Binding-site contacts:
Ligand atom O2B contacts residue THR17 of chain 1.A at 2.8 Å (h-bond).
Ligand atom N1 contacts residue SER280 of chain 1.A at 2.7 Å (h-bond).
Ligand atom N3B contacts residue GLY15 of chain 1.A at 3.3 Å.
Ligand atom O3' contacts residue GLY206 of chain 1.A at 3.4 Å.
Ligand atom C8 contacts residue ARG277 of chain 1.A at 3.6 Å.
Ligand atom O2A contacts residue TYR18 of chain 1.A at 3.4 Å.
Ligand atom C5 contacts residue GLY344 of chain 1.A at 3.5 Å.
Ligand atom N9 contacts residue GLY344 of chain 1.A at 3.4 Å (h-bond).
Ligand atom C4' contacts residue GLY206 of chain 1.A at 3.5 Å.
Ligand atom O1A contacts residue GLY344 of chain 1.A at 2.9 Å (h-bond).
Ligand atom O2' contacts residue GLU273 of chain 1.A at 2.9 Å (salt-bridge).
Ligand atom N3B contacts residue THR17 of chain 1.A at 2.8 Å (h-bond).
Ligand atom O1A contacts residue GLY343 of chain 1.A at 3.2 Å.
Ligand atom N3B contacts residue TYR18 of chain 1.A at 2.7 Å (h-bond).
Ligand atom PB contacts residue THR17 of chain 1.A at 3.2 Å.
Ligand atom O2A contacts residue ASP371 of chain 1.A at 3.3 Å.
Ligand atom O3' contacts residue GOL1 of chain 1.G at 2.4 Å (h-bond).
Ligand atom C5' contacts residue TYR18 of chain 1.A at 3.6 Å (hydrophobic).
Ligand atom N7 contacts residue ARG347 of chain 1.A at 3.4 Å (salt-bridge).
Ligand atom O1B contacts residue PO41 of chain 1.I at 3.4 Å (h-bond).
Ligand atom O2B contacts residue GLY205 of chain 1.A at 3.5 Å.
Ligand atom O4' contacts residue GLY344 of chain 1.A at 3.2 Å.
Ligand atom O4' contacts residue SER345 of chain 1.A at 3.5 Å (h-bond).
Ligand atom C2' contacts residue GLU273 of chain 1.A at 3.5 Å.
Ligand atom N6 contacts residue ARG347 of chain 1.A at 3.3 Å.
Ligand atom O2' contacts residue GOL1 of chain 1.G at 3.3 Å (h-bond).
Ligand atom O3A contacts residue THR17 of chain 1.A at 3.2 Å (h-bond).
Ligand atom O2B contacts residue GLY206 of chain 1.A at 2.8 Å (h-bond).
Ligand atom PA contacts residue GLY344 of chain 1.A at 3.6 Å.
Ligand atom C5' contacts residue GLY206 of chain 1.A at 3.6 Å.
Ligand atom O1A contacts residue ASP371 of chain 1.A at 3.5 Å.
Ligand atom N3B contacts residue THR16 of chain 1.A at 3.0 Å (h-bond).
Ligand atom O5' contacts residue GLY206 of chain 1.A at 3.6 Å.
Ligand atom C4 contacts residue GLY344 of chain 1.A at 3.3 Å.
Ligand atom O3' contacts residue LYS276 of chain 1.A at 3.4 Å (salt-bridge).
Ligand atom C3' contacts residue GOL1 of chain 1.G at 3.3 Å.
Ligand atom O5' contacts residue GLY344 of chain 1.A at 3.3 Å (h-bond).
Ligand atom O3' contacts residue GLY234 of chain 1.A at 3.4 Å.
Ligand atom C2 contacts residue SER280 of chain 1.A at 3.4 Å.
Ligand atom O2' contacts residue LYS276 of chain 1.A at 2.8 Å (salt-bridge).

A small-molecule ligand and the protein it binds are described below.
Small molecule (SMILES): Nc1ncnc2c1ncn2[C@@H]1O[C@H](CO[P](=O)(O)O[P](N)(=O)O)[C@@H](O)[C@H]1O

Sequence of chain 1.A:
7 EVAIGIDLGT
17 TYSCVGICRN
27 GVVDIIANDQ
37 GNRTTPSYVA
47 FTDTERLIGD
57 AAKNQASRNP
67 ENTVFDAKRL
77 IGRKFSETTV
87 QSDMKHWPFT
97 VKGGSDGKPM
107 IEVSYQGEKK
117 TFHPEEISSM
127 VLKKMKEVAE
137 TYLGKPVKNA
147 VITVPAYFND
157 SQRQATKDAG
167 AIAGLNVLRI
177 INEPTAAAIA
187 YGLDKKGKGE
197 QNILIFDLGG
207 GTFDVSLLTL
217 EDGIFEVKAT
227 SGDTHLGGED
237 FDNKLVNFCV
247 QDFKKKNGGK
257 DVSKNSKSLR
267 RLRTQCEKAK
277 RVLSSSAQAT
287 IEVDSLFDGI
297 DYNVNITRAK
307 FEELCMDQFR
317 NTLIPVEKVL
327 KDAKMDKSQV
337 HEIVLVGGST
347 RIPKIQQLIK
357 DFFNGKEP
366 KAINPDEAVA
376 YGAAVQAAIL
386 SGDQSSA